The protein below binds the small molecule below.
Small molecule (SMILES): COc1cc2c(cc1OC)[C@H](CCc1c[nH]c3cc(C)ccc13)N(C=O)CC2

Sequence of chain 1.B:
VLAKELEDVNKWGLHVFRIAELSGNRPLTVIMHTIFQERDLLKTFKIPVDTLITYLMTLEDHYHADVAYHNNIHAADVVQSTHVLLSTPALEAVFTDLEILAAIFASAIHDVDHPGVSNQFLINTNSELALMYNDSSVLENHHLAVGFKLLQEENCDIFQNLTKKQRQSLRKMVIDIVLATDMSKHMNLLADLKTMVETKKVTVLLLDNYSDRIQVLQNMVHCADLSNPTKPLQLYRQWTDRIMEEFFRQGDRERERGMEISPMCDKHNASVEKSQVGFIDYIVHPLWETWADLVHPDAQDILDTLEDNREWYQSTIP

Binding-site contacts:
Ligand atom C6 contacts residue PHE308 of chain 1.B at 3.9 Å (hydrophobic).
Ligand atom C11 contacts residue GLN305 of chain 1.B at 3.4 Å.
Ligand atom C20 contacts residue ILE312 of chain 1.B at 4.0 Å (hydrophobic).
Ligand atom C1 contacts residue PHE308 of chain 1.B at 3.7 Å (hydrophobic).
Ligand atom O2 contacts residue GLN305 of chain 1.B at 2.7 Å (h-bond).
Ligand atom O1 contacts residue ILE272 of chain 1.B at 3.7 Å.
Ligand atom C3 contacts residue ILE272 of chain 1.B at 4.0 Å (hydrophobic).
Ligand atom C2 contacts residue GLN305 of chain 1.B at 4.0 Å.
Ligand atom C5 contacts residue PHE308 of chain 1.B at 3.9 Å (hydrophobic).
Ligand atom C21 contacts residue MET293 of chain 1.B at 3.8 Å (hydrophobic).
Ligand atom C11 contacts residue PHE308 of chain 1.B at 4.1 Å (hydrophobic).
Ligand atom C16 contacts residue MET209 of chain 1.B at 3.5 Å (hydrophobic).
Ligand atom C11 contacts residue MET293 of chain 1.B at 3.5 Å (hydrophobic).
Ligand atom O3 contacts residue HIS96 of chain 1.B at 3.3 Å.
Ligand atom O1 contacts residue GLN305 of chain 1.B at 3.1 Å (h-bond).
Ligand atom O1 contacts residue PHE308 of chain 1.B at 3.5 Å.
Ligand atom C19 contacts residue ILE312 of chain 1.B at 3.8 Å (hydrophobic).
Ligand atom C10 contacts residue THR269 of chain 1.B at 4.0 Å.
Ligand atom C2 contacts residue ILE272 of chain 1.B at 3.7 Å (hydrophobic).
Ligand atom C4 contacts residue PHE308 of chain 1.B at 3.9 Å (hydrophobic).
Ligand atom C3 contacts residue PHE308 of chain 1.B at 3.5 Å (hydrophobic).
Ligand atom C22 contacts residue PHE308 of chain 1.B at 3.6 Å (hydrophobic).
Ligand atom C22 contacts residue MET293 of chain 1.B at 3.5 Å (hydrophobic).
Ligand atom C21 contacts residue PHE308 of chain 1.B at 3.6 Å (hydrophobic).
Ligand atom C13 contacts residue PHE308 of chain 1.B at 3.9 Å (hydrophobic).
Ligand atom N2 contacts residue MET209 of chain 1.B at 3.7 Å.
Ligand atom C1 contacts residue ILE272 of chain 1.B at 4.0 Å (hydrophobic).
Ligand atom C12 contacts residue PHE276 of chain 1.B at 4.1 Å (hydrophobic).
Ligand atom C7 contacts residue PHE276 of chain 1.B at 3.8 Å (hydrophobic).
Ligand atom C4 contacts residue PHE276 of chain 1.B at 4.1 Å (hydrophobic).
Ligand atom C6 contacts residue ILE272 of chain 1.B at 3.9 Å (hydrophobic).
Ligand atom C2 contacts residue PHE308 of chain 1.B at 3.3 Å (hydrophobic).
Ligand atom C10 contacts residue ASN257 of chain 1.B at 3.8 Å.
Ligand atom C10 contacts residue TRP268 of chain 1.B at 4.1 Å (hydrophobic).
Ligand atom O2 contacts residue PHE308 of chain 1.B at 3.5 Å.
Ligand atom C9 contacts residue TYR95 of chain 1.B at 3.7 Å (hydrophobic).
Ligand atom C3 contacts residue GLN305 of chain 1.B at 3.8 Å.
Ligand atom C10 contacts residue ILE272 of chain 1.B at 3.8 Å (hydrophobic).
Ligand atom C10 contacts residue GLN305 of chain 1.B at 4.0 Å.
Ligand atom C5 contacts residue ILE272 of chain 1.B at 4.0 Å (hydrophobic).